Binding-site contacts:
Ligand atom C2 contacts residue ASN1129 of chain 1.C at 2.5 Å.
Ligand atom O5 contacts residue ASN1129 of chain 1.C at 2.4 Å (h-bond).
Ligand atom C8 contacts residue ASN1129 of chain 1.C at 3.2 Å.
Ligand atom N2 contacts residue HIS1132 of chain 1.C at 4.3 Å.
Ligand atom C5 contacts residue HIS1132 of chain 1.C at 4.0 Å.
Ligand atom C1 contacts residue HIS1132 of chain 1.C at 3.8 Å.
Ligand atom C8 contacts residue THR1131 of chain 1.C at 4.0 Å.
Ligand atom C8 contacts residue GLY1130 of chain 1.C at 3.9 Å.
Ligand atom C3 contacts residue HIS1132 of chain 1.C at 3.9 Å.
Ligand atom O4 contacts residue HIS1132 of chain 1.C at 4.2 Å.
Ligand atom C5 contacts residue ASN1129 of chain 1.C at 3.7 Å.
Ligand atom N2 contacts residue ASN1129 of chain 1.C at 2.9 Å (h-bond).
Ligand atom O5 contacts residue HIS1132 of chain 1.C at 4.3 Å.
Ligand atom C2 contacts residue HIS1132 of chain 1.C at 4.2 Å.
Ligand atom C3 contacts residue ASN1129 of chain 1.C at 3.8 Å.
Ligand atom C7 contacts residue ASN1129 of chain 1.C at 3.4 Å.
Ligand atom O5 contacts residue PHE1134 of chain 1.C at 4.3 Å.
Ligand atom C4 contacts residue ASN1129 of chain 1.C at 4.2 Å.
Ligand atom O7 contacts residue ASN1129 of chain 1.C at 3.4 Å (h-bond).
Ligand atom C4 contacts residue HIS1132 of chain 1.C at 4.3 Å.
Ligand atom C1 contacts residue ASN1129 of chain 1.C at 1.4 Å.

Sequence of chain 1.C:
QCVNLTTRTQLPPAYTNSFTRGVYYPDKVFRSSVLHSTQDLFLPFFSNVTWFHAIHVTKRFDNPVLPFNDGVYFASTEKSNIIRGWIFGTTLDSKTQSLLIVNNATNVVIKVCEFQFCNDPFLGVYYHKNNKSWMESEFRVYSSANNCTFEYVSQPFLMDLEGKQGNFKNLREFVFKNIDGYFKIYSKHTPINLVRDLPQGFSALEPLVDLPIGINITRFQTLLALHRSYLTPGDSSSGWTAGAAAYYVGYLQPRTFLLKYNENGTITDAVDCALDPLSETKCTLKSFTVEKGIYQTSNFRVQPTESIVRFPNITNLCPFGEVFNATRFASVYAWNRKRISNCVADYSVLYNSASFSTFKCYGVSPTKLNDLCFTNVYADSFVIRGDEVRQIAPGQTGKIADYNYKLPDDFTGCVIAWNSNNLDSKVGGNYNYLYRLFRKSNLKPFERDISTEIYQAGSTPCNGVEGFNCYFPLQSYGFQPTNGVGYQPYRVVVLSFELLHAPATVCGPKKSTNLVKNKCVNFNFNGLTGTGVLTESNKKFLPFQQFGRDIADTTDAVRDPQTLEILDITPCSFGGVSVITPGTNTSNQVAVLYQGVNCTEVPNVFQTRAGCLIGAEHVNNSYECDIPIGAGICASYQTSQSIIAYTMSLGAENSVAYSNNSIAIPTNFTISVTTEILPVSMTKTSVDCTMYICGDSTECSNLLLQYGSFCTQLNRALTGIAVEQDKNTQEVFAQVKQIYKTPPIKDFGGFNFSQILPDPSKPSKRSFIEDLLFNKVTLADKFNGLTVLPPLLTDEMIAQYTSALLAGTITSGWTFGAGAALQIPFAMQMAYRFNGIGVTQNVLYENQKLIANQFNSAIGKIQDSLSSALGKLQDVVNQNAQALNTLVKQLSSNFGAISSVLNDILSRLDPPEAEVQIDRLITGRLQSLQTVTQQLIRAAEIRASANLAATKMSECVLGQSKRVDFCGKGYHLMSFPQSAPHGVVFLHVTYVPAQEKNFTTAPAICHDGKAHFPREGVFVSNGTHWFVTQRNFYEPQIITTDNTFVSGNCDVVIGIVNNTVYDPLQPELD

A small-molecule ligand and the protein it binds are described below.
Small molecule (SMILES): CC(=O)N[C@@H]1[C@@H](O)[C@H](O)[C@@H](CO)O[C@H]1O